The protein below binds the small molecule below.
Small molecule (SMILES): Cc1cc(O)c(C(C)C)cc1O

Sequence of chain 1.A:
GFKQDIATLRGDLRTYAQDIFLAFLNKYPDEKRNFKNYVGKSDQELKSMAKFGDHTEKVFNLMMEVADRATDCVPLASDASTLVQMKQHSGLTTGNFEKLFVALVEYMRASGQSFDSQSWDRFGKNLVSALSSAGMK

Binding-site contacts:
Ligand atom C7 contacts residue CYS73 of chain 1.A at 3.0 Å (hydrophobic).
Ligand atom C5 contacts residue 9J91 of chain 1.I at 3.3 Å.
Ligand atom O contacts residue 9J91 of chain 1.I at 3.4 Å (h-bond).
Ligand atom C9 contacts residue CYS73 of chain 1.A at 2.7 Å (hydrophobic).
Ligand atom C2 contacts residue 9J91 of chain 1.I at 3.8 Å.
Ligand atom C2 contacts residue GLN118 of chain 1.A at 4.2 Å.
Ligand atom C6 contacts residue 9J91 of chain 1.I at 3.8 Å.
Ligand atom C7 contacts residue ASP72 of chain 1.A at 3.9 Å.
Ligand atom O1 contacts residue ASP72 of chain 1.A at 4.3 Å.
Ligand atom O1 contacts residue CYS73 of chain 1.A at 2.9 Å (h-bond).
Ligand atom C1 contacts residue ARG122 of chain 1.A at 4.3 Å.
Ligand atom C7 contacts residue SER119 of chain 1.A at 4.5 Å.
Ligand atom C7 contacts residue PHE2 of chain 1.A at 3.7 Å (hydrophobic).
Ligand atom C3 contacts residue CYS73 of chain 1.A at 4.0 Å (hydrophobic).
Ligand atom C8 contacts residue SER119 of chain 1.A at 3.4 Å.
Ligand atom C4 contacts residue ASP72 of chain 1.A at 4.3 Å.
Ligand atom C8 contacts residue 9J91 of chain 1.I at 4.4 Å.
Ligand atom C9 contacts residue SER119 of chain 1.A at 3.6 Å.
Ligand atom C contacts residue ARG122 of chain 1.A at 3.5 Å.
Ligand atom C7 contacts residue 9J91 of chain 1.I at 4.4 Å.
Ligand atom C3 contacts residue ASP72 of chain 1.A at 4.1 Å.
Ligand atom C6 contacts residue CYS73 of chain 1.A at 2.7 Å (hydrophobic).
Ligand atom C8 contacts residue ASP72 of chain 1.A at 3.5 Å.
Ligand atom O contacts residue ASP72 of chain 1.A at 4.1 Å.
Ligand atom C3 contacts residue 9J91 of chain 1.I at 4.1 Å.
Ligand atom C5 contacts residue CYS73 of chain 1.A at 4.0 Å (hydrophobic).
Ligand atom C6 contacts residue SER119 of chain 1.A at 3.9 Å.
Ligand atom C5 contacts residue SER119 of chain 1.A at 4.5 Å.
Ligand atom C4 contacts residue 9J91 of chain 1.I at 3.5 Å.
Ligand atom C3 contacts residue SER119 of chain 1.A at 4.2 Å.
Ligand atom C4 contacts residue CYS73 of chain 1.A at 4.5 Å (hydrophobic).
Ligand atom C9 contacts residue ASP72 of chain 1.A at 3.8 Å.
Ligand atom C5 contacts residue ASP72 of chain 1.A at 3.8 Å.
Ligand atom C6 contacts residue ASP72 of chain 1.A at 3.6 Å.
Ligand atom O1 contacts residue ARG122 of chain 1.A at 3.2 Å.
Ligand atom C8 contacts residue CYS73 of chain 1.A at 1.7 Å (hydrophobic).
Ligand atom O1 contacts residue SER119 of chain 1.A at 3.6 Å.
Ligand atom C7 contacts residue SO41 of chain 1.K at 3.9 Å.